Sequence of chain 1.J:
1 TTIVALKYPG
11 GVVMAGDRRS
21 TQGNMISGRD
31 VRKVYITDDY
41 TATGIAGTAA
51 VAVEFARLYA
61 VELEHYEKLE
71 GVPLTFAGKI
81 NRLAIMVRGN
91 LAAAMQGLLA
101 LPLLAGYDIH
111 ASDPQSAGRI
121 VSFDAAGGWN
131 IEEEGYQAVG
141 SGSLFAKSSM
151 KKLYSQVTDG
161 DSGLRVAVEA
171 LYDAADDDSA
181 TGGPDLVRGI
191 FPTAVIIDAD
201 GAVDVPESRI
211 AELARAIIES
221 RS

A protein and the small-molecule ligand that binds it are described below.
Small molecule (SMILES): CCN(CC)C(=O)C[C@H](NC(=O)CCc1ccccc1)C(=O)N[C@@H](C)C(=O)NCc1cccc2ccccc12

Binding-site contacts:
Ligand atom C34 contacts residue ALA126 of chain 1.K at 3.6 Å (hydrophobic).
Ligand atom C10 contacts residue ILE45 of chain 1.J at 3.2 Å (hydrophobic).
Ligand atom C16 contacts residue ALA49 of chain 1.J at 3.7 Å (hydrophobic).
Ligand atom O01 contacts residue ALA49 of chain 1.J at 3.0 Å (h-bond).
Ligand atom C24 contacts residue GLY128 of chain 1.K at 3.6 Å.
Ligand atom C15 contacts residue ALA49 of chain 1.J at 3.5 Å (hydrophobic).
Ligand atom C35 contacts residue ALA125 of chain 1.K at 3.6 Å (hydrophobic).
Ligand atom C30 contacts residue ASP124 of chain 1.K at 3.7 Å.
Ligand atom C19 contacts residue THR21 of chain 1.J at 3.7 Å.
Ligand atom O28 contacts residue GLN22 of chain 1.J at 3.0 Å (h-bond).
Ligand atom C16 contacts residue VAL31 of chain 1.J at 3.5 Å (hydrophobic).
Ligand atom N06 contacts residue GLY47 of chain 1.J at 2.6 Å (h-bond).
Ligand atom C05 contacts residue GLY47 of chain 1.J at 3.5 Å.
Ligand atom O39 contacts residue GLN22 of chain 1.J at 3.6 Å.
Ligand atom C24 contacts residue ASP124 of chain 1.K at 3.6 Å.
Ligand atom C15 contacts residue SER20 of chain 1.J at 3.7 Å.
Ligand atom C27 contacts residue PHE123 of chain 1.K at 3.4 Å (hydrophobic).
Ligand atom C25 contacts residue TRP129 of chain 1.K at 3.5 Å (hydrophobic).
Ligand atom C21 contacts residue SER20 of chain 1.J at 3.5 Å.
Ligand atom O18 contacts residue THR21 of chain 1.J at 3.2 Å (h-bond).
Ligand atom C20 contacts residue THR21 of chain 1.J at 3.5 Å.
Ligand atom C14 contacts residue ALA49 of chain 1.J at 3.6 Å (hydrophobic).
Ligand atom C04 contacts residue THR21 of chain 1.J at 3.7 Å.
Ligand atom C02 contacts residue THR21 of chain 1.J at 3.5 Å.
Ligand atom C09 contacts residue ILE45 of chain 1.J at 3.4 Å (hydrophobic).
Ligand atom N03 contacts residue THR21 of chain 1.J at 2.7 Å (h-bond).
Ligand atom C04 contacts residue GLY47 of chain 1.J at 3.5 Å.
Ligand atom C31 contacts residue ASP124 of chain 1.K at 3.7 Å.
Ligand atom O18 contacts residue SER20 of chain 1.J at 3.3 Å.
Ligand atom C22 contacts residue SER27 of chain 1.J at 3.6 Å.
Ligand atom C14 contacts residue SER20 of chain 1.J at 3.7 Å.
Ligand atom C35 contacts residue LEU91 of chain 1.K at 3.6 Å (hydrophobic).
Ligand atom C27 contacts residue ASP124 of chain 1.K at 3.6 Å.
Ligand atom C15 contacts residue VAL31 of chain 1.J at 3.4 Å (hydrophobic).
Ligand atom C07 contacts residue THR1 of chain 1.J at 3.1 Å.
Ligand atom C07 contacts residue GLY47 of chain 1.J at 3.6 Å.
Ligand atom C36 contacts residue MET95 of chain 1.K at 3.5 Å (hydrophobic).
Ligand atom N29 contacts residue ASP124 of chain 1.K at 2.9 Å (salt-bridge).
Ligand atom O28 contacts residue SER27 of chain 1.J at 2.8 Å (h-bond).
Ligand atom C10 contacts residue ALA52 of chain 1.J at 3.5 Å (hydrophobic).

Sequence of chain 1.K:
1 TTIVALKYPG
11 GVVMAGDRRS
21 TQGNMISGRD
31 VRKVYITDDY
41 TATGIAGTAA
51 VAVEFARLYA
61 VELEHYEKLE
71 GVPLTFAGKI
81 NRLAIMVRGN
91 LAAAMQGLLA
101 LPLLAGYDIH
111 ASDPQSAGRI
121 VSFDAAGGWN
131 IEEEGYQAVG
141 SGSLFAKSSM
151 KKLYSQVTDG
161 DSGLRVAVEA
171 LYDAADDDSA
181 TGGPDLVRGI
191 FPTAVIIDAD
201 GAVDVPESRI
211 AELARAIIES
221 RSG